The small molecule below binds the protein below.
Small molecule (SMILES): CC(=O)N[C@@H]1[C@@H](O)[C@H](O)[C@@H](CO)O[C@H]1O

Sequence of chain 2.A:
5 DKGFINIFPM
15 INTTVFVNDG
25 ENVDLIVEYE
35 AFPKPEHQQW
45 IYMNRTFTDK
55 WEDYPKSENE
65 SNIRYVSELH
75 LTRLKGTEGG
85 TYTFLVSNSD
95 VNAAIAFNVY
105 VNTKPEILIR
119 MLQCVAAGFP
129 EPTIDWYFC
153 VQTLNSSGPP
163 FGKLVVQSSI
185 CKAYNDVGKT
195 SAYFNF

Binding-site contacts:
Ligand atom C7 contacts residue ASN16 of chain 2.A at 3.5 Å.
Ligand atom C1 contacts residue ASN16 of chain 2.A at 1.4 Å.
Ligand atom C3 contacts residue ASN16 of chain 2.A at 3.8 Å.
Ligand atom C2 contacts residue ASN16 of chain 2.A at 2.5 Å.
Ligand atom O5 contacts residue ASN16 of chain 2.A at 2.5 Å (h-bond).
Ligand atom C8 contacts residue ASN16 of chain 2.A at 3.9 Å.
Ligand atom O7 contacts residue ASN16 of chain 2.A at 4.3 Å.
Ligand atom N2 contacts residue ASN16 of chain 2.A at 2.8 Å (h-bond).
Ligand atom C5 contacts residue ASN16 of chain 2.A at 3.8 Å.
Ligand atom C4 contacts residue ASN16 of chain 2.A at 4.3 Å.